Sequence of chain 1.C:
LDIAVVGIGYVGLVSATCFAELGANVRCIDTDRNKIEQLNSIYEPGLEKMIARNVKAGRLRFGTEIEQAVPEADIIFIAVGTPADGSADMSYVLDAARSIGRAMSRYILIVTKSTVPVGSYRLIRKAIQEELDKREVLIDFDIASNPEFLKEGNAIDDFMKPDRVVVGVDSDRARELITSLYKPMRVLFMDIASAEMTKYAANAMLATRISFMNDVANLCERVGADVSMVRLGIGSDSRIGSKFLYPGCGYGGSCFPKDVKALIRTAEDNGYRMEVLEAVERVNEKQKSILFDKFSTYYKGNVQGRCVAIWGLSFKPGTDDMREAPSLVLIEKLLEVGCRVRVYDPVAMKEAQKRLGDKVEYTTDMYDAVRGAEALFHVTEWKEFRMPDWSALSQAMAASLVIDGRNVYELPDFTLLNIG

A protein and the small-molecule ligand that binds it are described below.
Small molecule (SMILES): O=C(O)[C@H]1O[C@H](O[P](=O)(O)O[P](=O)(O)OC[C@H]2O[C@@H](n3ccc(=O)[nH]c3=O)[C@H](O)[C@@H]2O)[C@H](O)[C@@H](O)[C@@H]1O

Binding-site contacts:
Ligand atom O2 contacts residue ARG419 of chain 1.C at 3.2 Å (salt-bridge).
Ligand atom O3D contacts residue TYR264 of chain 1.C at 3.6 Å.
Ligand atom O1B contacts residue PHE328 of chain 1.C at 3.6 Å.
Ligand atom C4' contacts residue LEU158 of chain 1.C at 3.4 Å (hydrophobic).
Ligand atom O3' contacts residue ARG252 of chain 1.D at 2.8 Å (salt-bridge).
Ligand atom O'Q contacts residue TYR12 of chain 1.C at 2.6 Å (h-bond).
Ligand atom O3D contacts residue PHE328 of chain 1.C at 2.9 Å (h-bond).
Ligand atom C3D contacts residue PHE328 of chain 1.C at 3.6 Å (hydrophobic).
Ligand atom O'Q contacts residue LEU158 of chain 1.C at 3.3 Å (h-bond).
Ligand atom O3D contacts residue GLY265 of chain 1.C at 2.9 Å (h-bond).
Ligand atom C6' contacts residue CYS268 of chain 1.C at 3.1 Å (hydrophobic).
Ligand atom O4D contacts residue TYR264 of chain 1.C at 3.2 Å.
Ligand atom O2' contacts residue ARG252 of chain 1.D at 2.9 Å (salt-bridge).
Ligand atom O4' contacts residue PHE157 of chain 1.C at 3.0 Å.
Ligand atom C2 contacts residue ILE223 of chain 1.C at 3.5 Å (hydrophobic).
Ligand atom O1A contacts residue LYS329 of chain 1.C at 2.9 Å (salt-bridge).
Ligand atom C6' contacts residue LYS212 of chain 1.C at 3.5 Å.
Ligand atom C1' contacts residue PHE269 of chain 1.C at 3.6 Å (hydrophobic).
Ligand atom O2D contacts residue ARG419 of chain 1.C at 3.6 Å (salt-bridge).
Ligand atom O4 contacts residue LEU258 of chain 1.C at 3.4 Å (h-bond).
Ligand atom O4D contacts residue ILE223 of chain 1.C at 3.6 Å.
Ligand atom O'P contacts residue ASN216 of chain 1.C at 3.0 Å (h-bond).
Ligand atom O2A contacts residue PHE257 of chain 1.C at 3.0 Å.
Ligand atom C4' contacts residue LYS212 of chain 1.C at 3.3 Å.
Ligand atom O'P contacts residue CYS268 of chain 1.C at 3.3 Å (h-bond).
Ligand atom O4' contacts residue LYS212 of chain 1.C at 3.0 Å (salt-bridge).
Ligand atom O4 contacts residue TYR259 of chain 1.C at 2.9 Å (h-bond).
Ligand atom N3 contacts residue TYR259 of chain 1.C at 2.9 Å (h-bond).
Ligand atom O4 contacts residue PHE257 of chain 1.C at 3.4 Å.
Ligand atom O2B contacts residue GLU160 of chain 1.C at 3.5 Å (salt-bridge).
Ligand atom O3A contacts residue LYS329 of chain 1.C at 3.4 Å.
Ligand atom O'P contacts residue LYS212 of chain 1.C at 2.9 Å (salt-bridge).
Ligand atom N1 contacts residue ILE223 of chain 1.C at 3.5 Å.
Ligand atom C5' contacts residue LEU158 of chain 1.C at 3.3 Å (hydrophobic).
Ligand atom O4' contacts residue LEU158 of chain 1.C at 2.8 Å (h-bond).
Ligand atom O3' contacts residue PHE157 of chain 1.C at 3.3 Å (h-bond).
Ligand atom O2' contacts residue LYS159 of chain 1.C at 3.5 Å.
Ligand atom O'Q contacts residue CYS268 of chain 1.C at 3.2 Å (h-bond).
Ligand atom O5' contacts residue CYS268 of chain 1.C at 3.4 Å.
Ligand atom O2A contacts residue PHE269 of chain 1.C at 3.5 Å.

Sequence of chain 1.D:
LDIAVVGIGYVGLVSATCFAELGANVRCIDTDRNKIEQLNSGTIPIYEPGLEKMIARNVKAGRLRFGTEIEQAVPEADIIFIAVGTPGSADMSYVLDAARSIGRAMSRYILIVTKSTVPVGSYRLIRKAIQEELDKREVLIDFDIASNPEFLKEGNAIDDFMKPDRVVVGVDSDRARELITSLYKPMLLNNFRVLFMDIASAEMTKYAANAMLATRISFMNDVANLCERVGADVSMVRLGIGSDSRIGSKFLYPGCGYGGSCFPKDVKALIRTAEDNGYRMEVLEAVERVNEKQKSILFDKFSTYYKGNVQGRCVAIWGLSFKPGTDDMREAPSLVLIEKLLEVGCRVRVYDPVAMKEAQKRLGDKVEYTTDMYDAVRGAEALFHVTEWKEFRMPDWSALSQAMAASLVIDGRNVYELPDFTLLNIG